Sequence of chain 1.C:
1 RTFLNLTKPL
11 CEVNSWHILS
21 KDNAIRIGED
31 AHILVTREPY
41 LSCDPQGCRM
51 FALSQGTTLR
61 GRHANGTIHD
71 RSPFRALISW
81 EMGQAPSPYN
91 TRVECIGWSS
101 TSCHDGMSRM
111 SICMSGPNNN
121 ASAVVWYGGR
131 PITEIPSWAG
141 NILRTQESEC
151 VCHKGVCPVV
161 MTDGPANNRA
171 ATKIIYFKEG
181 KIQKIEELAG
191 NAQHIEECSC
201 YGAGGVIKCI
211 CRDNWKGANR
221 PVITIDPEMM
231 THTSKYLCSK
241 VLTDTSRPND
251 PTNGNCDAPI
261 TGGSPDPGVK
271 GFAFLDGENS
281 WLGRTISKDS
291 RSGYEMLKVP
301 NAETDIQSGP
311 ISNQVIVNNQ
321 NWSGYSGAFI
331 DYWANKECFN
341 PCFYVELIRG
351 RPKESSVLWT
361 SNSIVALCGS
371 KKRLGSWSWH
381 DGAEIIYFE

Binding-site contacts:
Ligand atom C7 contacts residue ASN65 of chain 1.A at 3.3 Å.
Ligand atom C3 contacts residue ASN65 of chain 1.A at 3.8 Å.
Ligand atom N2 contacts residue LEU358 of chain 1.A at 3.9 Å.
Ligand atom N2 contacts residue ASN65 of chain 1.A at 2.9 Å (h-bond).
Ligand atom C4 contacts residue ASN65 of chain 1.A at 4.2 Å.
Ligand atom C1 contacts residue ASN65 of chain 1.A at 1.5 Å.
Ligand atom C2 contacts residue TYR387 of chain 1.C at 4.3 Å (hydrophobic).
Ligand atom C8 contacts residue LEU358 of chain 1.A at 3.7 Å (hydrophobic).
Ligand atom O7 contacts residue ASN65 of chain 1.A at 3.2 Å (h-bond).
Ligand atom C7 contacts residue LEU358 of chain 1.A at 3.9 Å (hydrophobic).
Ligand atom C5 contacts residue ASN65 of chain 1.A at 3.6 Å.
Ligand atom O5 contacts residue TYR387 of chain 1.C at 4.1 Å.
Ligand atom C2 contacts residue ASN65 of chain 1.A at 2.5 Å.
Ligand atom O5 contacts residue ASN65 of chain 1.A at 2.3 Å (h-bond).
Ligand atom O7 contacts residue TYR387 of chain 1.C at 3.3 Å.
Ligand atom C1 contacts residue TYR387 of chain 1.C at 4.1 Å (hydrophobic).

A small-molecule ligand and the protein it binds are described below.
Small molecule (SMILES): CC(=O)N[C@H]1[C@H](O[C@H]2[C@H](O)[C@@H](NC(C)=O)CO[C@@H]2CO)O[C@H](CO)[C@@H](O)[C@@H]1O

Sequence of chain 1.A:
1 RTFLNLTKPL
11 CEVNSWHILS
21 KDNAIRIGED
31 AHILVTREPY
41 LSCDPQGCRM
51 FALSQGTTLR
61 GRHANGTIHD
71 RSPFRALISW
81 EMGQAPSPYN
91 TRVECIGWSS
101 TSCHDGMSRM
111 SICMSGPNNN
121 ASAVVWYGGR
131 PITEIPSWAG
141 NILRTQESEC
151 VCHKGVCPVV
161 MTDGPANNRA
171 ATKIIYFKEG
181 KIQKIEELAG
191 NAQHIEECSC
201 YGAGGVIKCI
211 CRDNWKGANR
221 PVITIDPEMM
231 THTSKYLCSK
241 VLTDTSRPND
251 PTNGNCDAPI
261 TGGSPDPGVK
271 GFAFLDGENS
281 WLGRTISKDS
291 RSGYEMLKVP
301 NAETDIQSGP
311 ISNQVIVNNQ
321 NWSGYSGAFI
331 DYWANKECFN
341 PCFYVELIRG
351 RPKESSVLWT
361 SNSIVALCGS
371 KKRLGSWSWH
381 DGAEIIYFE